A small-molecule ligand and the protein it binds are described below.
Small molecule (SMILES): Nc1ccn([C@H]2C[C@H](O)[C@@H](COP(=O)(O)O)O2)c(=O)n1

Binding-site contacts:
Ligand atom O3' contacts residue DA1 of chain 1.NB at 1.6 Å.
Ligand atom C2' contacts residue PRO204 of chain 1.C at 4.3 Å (hydrophobic).
Ligand atom C6 contacts residue ARG92 of chain 1.C at 4.0 Å.
Ligand atom C1' contacts residue VAL203 of chain 1.C at 4.1 Å (hydrophobic).
Ligand atom C6 contacts residue PHE205 of chain 1.C at 4.4 Å (hydrophobic).
Ligand atom C1' contacts residue PRO204 of chain 1.C at 3.7 Å (hydrophobic).
Ligand atom C4 contacts residue ARG92 of chain 1.C at 4.4 Å.
Ligand atom C2 contacts residue ARG92 of chain 1.C at 4.3 Å.
Ligand atom C4' contacts residue PRO204 of chain 1.C at 3.6 Å (hydrophobic).
Ligand atom O5' contacts residue ASP202 of chain 1.C at 4.4 Å.
Ligand atom C5' contacts residue ASP202 of chain 1.C at 4.0 Å.
Ligand atom C5 contacts residue ARG92 of chain 1.C at 4.3 Å.
Ligand atom C4' contacts residue DA1 of chain 1.NB at 3.9 Å.
Ligand atom C1' contacts residue ARG92 of chain 1.C at 4.4 Å.
Ligand atom O4' contacts residue PRO204 of chain 1.C at 3.6 Å (h-bond).
Ligand atom C5 contacts residue PHE205 of chain 1.C at 4.2 Å (hydrophobic).
Ligand atom C4' contacts residue VAL203 of chain 1.C at 4.2 Å (hydrophobic).
Ligand atom O4' contacts residue VAL203 of chain 1.C at 3.6 Å.
Ligand atom N1 contacts residue ARG92 of chain 1.C at 4.0 Å.
Ligand atom C2' contacts residue DA1 of chain 1.NB at 3.3 Å.
Ligand atom C5' contacts residue PRO204 of chain 1.C at 4.3 Å (hydrophobic).
Ligand atom O4' contacts residue ARG92 of chain 1.C at 4.2 Å.
Ligand atom C3' contacts residue DA1 of chain 1.NB at 2.6 Å.

Sequence of chain 1.C:
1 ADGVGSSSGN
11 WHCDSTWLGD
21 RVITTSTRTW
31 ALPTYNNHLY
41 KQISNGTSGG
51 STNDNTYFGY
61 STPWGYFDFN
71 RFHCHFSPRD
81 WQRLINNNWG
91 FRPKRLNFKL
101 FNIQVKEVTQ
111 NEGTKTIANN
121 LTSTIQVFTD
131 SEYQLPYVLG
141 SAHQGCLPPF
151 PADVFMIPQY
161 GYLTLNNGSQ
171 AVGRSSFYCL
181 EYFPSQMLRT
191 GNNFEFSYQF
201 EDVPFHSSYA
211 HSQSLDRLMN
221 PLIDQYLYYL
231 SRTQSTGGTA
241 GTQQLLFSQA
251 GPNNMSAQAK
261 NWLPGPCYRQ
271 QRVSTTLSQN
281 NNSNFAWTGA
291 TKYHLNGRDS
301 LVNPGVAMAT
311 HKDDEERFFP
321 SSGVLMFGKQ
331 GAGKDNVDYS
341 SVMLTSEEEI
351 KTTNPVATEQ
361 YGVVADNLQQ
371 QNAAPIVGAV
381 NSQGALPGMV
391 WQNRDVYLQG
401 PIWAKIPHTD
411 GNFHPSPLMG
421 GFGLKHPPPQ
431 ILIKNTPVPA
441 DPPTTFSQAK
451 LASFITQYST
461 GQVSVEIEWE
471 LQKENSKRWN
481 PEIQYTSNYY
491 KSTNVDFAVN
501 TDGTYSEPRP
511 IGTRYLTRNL